Sequence of chain 19.A:
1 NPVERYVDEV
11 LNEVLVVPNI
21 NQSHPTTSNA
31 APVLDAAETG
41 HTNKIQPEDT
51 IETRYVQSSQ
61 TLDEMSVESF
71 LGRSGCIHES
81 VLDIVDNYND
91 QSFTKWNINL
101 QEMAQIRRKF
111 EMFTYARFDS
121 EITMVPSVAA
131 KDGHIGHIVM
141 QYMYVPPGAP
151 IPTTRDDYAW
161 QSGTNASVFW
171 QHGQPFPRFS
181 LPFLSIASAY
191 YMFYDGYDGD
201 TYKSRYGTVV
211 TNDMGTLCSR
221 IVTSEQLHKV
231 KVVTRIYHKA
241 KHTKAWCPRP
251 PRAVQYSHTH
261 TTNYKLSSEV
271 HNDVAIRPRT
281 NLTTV

Binding-site contacts:
Ligand atom C1C contacts residue MET214 of chain 19.A at 3.5 Å (hydrophobic).
Ligand atom CM3 contacts residue ASN212 of chain 19.A at 3.5 Å.
Ligand atom F3 contacts residue TYR142 of chain 19.A at 2.8 Å.
Ligand atom N1A contacts residue TYR144 of chain 19.A at 3.1 Å.
Ligand atom F3 contacts residue SER167 of chain 19.A at 3.8 Å.
Ligand atom CM4 contacts residue PHE179 of chain 19.A at 3.8 Å (hydrophobic).
Ligand atom C1B contacts residue ILE98 of chain 19.A at 3.6 Å (hydrophobic).
Ligand atom F3 contacts residue ALA166 of chain 19.A at 2.8 Å.
Ligand atom F2 contacts residue VAL168 of chain 19.A at 2.6 Å.
Ligand atom C5B contacts residue LEU181 of chain 19.A at 3.4 Å (hydrophobic).
Ligand atom C2A contacts residue TYR144 of chain 19.A at 3.5 Å (hydrophobic).
Ligand atom O1 contacts residue MET214 of chain 19.A at 3.5 Å (h-bond).
Ligand atom F1 contacts residue PHE179 of chain 19.A at 3.8 Å.
Ligand atom F3 contacts residue MET143 of chain 19.A at 3.3 Å.
Ligand atom C3A contacts residue TYR144 of chain 19.A at 3.4 Å (hydrophobic).
Ligand atom N3A contacts residue TYR144 of chain 19.A at 3.7 Å.
Ligand atom C6B contacts residue LEU181 of chain 19.A at 3.4 Å (hydrophobic).
Ligand atom CM6 contacts residue MET214 of chain 19.A at 3.5 Å (hydrophobic).
Ligand atom CM4 contacts residue TYR142 of chain 19.A at 3.5 Å (hydrophobic).
Ligand atom F1 contacts residue LEU217 of chain 19.A at 3.4 Å.
Ligand atom CM2 contacts residue ILE122 of chain 19.A at 3.5 Å (hydrophobic).
Ligand atom C5 contacts residue MET214 of chain 19.A at 3.5 Å (hydrophobic).
Ligand atom CM6 contacts residue LEU184 of chain 19.A at 3.0 Å (hydrophobic).
Ligand atom F2 contacts residue PHE179 of chain 19.A at 3.3 Å.
Ligand atom C1B contacts residue LEU181 of chain 19.A at 3.7 Å (hydrophobic).
Ligand atom C2A contacts residue PHE179 of chain 19.A at 3.6 Å (hydrophobic).
Ligand atom C4 contacts residue TYR190 of chain 19.A at 3.4 Å (hydrophobic).
Ligand atom N3A contacts residue PHE179 of chain 19.A at 3.2 Å.
Ligand atom CM6 contacts residue TYR144 of chain 19.A at 3.3 Å (hydrophobic).
Ligand atom F2 contacts residue TYR142 of chain 19.A at 3.6 Å.
Ligand atom CM3 contacts residue TYR190 of chain 19.A at 3.5 Å (hydrophobic).
Ligand atom C4B contacts residue LEU181 of chain 19.A at 3.5 Å (hydrophobic).
Ligand atom C5B contacts residue TYR144 of chain 19.A at 3.5 Å (hydrophobic).
Ligand atom F1 contacts residue TYR142 of chain 19.A at 3.6 Å.
Ligand atom O1B contacts residue ILE98 of chain 19.A at 3.0 Å.
Ligand atom N1A contacts residue LEU181 of chain 19.A at 3.7 Å.
Ligand atom N1A contacts residue PHE179 of chain 19.A at 3.7 Å.
Ligand atom O1A contacts residue TYR144 of chain 19.A at 3.1 Å.
Ligand atom F3 contacts residue TYR144 of chain 19.A at 2.9 Å.
Ligand atom C3A contacts residue PHE179 of chain 19.A at 3.4 Å (hydrophobic).

The protein below binds the small molecule below.
Small molecule (SMILES): Cc1cc(CCCOc2c(C)cc(-c3noc(C(F)(F)F)n3)cc2C)on1

Sequence of chain 19.C:
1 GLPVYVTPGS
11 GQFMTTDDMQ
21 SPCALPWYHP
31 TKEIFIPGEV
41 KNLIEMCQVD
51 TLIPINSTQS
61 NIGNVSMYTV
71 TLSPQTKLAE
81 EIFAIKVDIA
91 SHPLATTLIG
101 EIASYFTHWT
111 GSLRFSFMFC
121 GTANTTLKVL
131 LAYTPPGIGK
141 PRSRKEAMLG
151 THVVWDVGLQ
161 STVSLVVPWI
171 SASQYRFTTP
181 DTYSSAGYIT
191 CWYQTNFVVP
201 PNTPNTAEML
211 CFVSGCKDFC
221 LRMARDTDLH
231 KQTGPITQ